Sequence of chain 3.B:
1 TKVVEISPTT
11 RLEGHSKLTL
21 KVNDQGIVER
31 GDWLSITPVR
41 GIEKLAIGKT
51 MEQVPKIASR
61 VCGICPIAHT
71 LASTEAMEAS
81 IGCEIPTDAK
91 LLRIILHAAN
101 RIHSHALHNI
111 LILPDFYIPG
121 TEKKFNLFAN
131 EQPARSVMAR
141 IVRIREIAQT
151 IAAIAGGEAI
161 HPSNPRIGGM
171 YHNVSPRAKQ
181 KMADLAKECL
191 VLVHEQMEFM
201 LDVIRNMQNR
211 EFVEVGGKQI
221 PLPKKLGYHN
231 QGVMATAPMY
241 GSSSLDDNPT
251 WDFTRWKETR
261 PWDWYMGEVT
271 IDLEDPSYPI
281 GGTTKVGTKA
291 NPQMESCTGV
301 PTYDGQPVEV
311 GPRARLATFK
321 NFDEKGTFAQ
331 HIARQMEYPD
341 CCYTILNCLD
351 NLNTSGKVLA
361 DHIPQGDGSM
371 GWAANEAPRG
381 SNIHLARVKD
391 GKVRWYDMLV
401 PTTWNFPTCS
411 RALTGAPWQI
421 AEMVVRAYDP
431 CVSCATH

Sequence of chain 3.A:
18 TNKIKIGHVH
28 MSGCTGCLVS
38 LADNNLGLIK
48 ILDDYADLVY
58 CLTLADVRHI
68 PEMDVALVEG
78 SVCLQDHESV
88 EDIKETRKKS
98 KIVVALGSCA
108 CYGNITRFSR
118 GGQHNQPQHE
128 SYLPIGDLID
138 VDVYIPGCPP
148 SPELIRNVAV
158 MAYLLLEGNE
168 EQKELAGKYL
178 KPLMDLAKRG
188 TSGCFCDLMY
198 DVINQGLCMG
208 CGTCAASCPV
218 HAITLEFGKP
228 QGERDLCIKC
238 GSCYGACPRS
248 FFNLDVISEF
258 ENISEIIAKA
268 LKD

Binding-site contacts:
Ligand atom C4 contacts residue GLU91 of chain 3.C at 3.4 Å.
Ligand atom O5 contacts residue HIS218 of chain 3.A at 3.0 Å (h-bond).
Ligand atom C3 contacts residue TRP88 of chain 3.C at 4.3 Å (hydrophobic).
Ligand atom C4 contacts residue HIS172 of chain 3.B at 4.2 Å.
Ligand atom O6 contacts residue TRP88 of chain 3.C at 3.8 Å.
Ligand atom C4 contacts residue SER87 of chain 3.C at 3.8 Å.
Ligand atom O5 contacts residue GLU91 of chain 3.C at 4.4 Å.
Ligand atom O6 contacts residue HIS172 of chain 3.B at 4.0 Å.
Ligand atom O5 contacts residue HIS172 of chain 3.B at 4.2 Å.
Ligand atom C3 contacts residue SER87 of chain 3.C at 4.1 Å.
Ligand atom C1 contacts residue HIS218 of chain 3.A at 4.2 Å.
Ligand atom C2 contacts residue HIS218 of chain 3.A at 4.1 Å.
Ligand atom C1 contacts residue ILE220 of chain 3.A at 4.4 Å (hydrophobic).
Ligand atom C4 contacts residue TRP88 of chain 3.C at 3.6 Å (hydrophobic).
Ligand atom C2 contacts residue SER87 of chain 3.C at 4.3 Å.

Sequence of chain 3.C:
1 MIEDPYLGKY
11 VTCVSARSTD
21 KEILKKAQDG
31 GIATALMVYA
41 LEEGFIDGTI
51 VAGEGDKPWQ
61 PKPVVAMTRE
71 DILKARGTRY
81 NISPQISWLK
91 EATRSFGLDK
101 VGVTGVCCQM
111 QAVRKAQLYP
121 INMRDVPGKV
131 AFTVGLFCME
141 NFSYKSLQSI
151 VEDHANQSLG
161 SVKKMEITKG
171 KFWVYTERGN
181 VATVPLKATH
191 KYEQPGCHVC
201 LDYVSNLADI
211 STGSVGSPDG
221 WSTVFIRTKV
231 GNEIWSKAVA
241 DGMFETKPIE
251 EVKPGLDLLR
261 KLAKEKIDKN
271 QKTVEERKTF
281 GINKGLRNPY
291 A

This small molecule binds to this protein.
Small molecule (SMILES): C[C@@H](O)[C@@H](C)O